Binding-site contacts:
Ligand atom O5 contacts residue ASN17 of chain 1.G at 2.8 Å (h-bond).
Ligand atom O1 contacts residue TRP20 of chain 1.G at 4.1 Å.
Ligand atom O1 contacts residue ALA16 of chain 1.G at 4.4 Å.
Ligand atom O5 contacts residue ALA16 of chain 1.G at 3.7 Å.
Ligand atom O5 contacts residue TRP20 of chain 1.G at 3.5 Å.
Ligand atom O7 contacts residue ASN17 of chain 1.G at 4.3 Å.
Ligand atom O4 contacts residue TRP20 of chain 1.G at 4.3 Å.
Ligand atom C1 contacts residue TRP20 of chain 1.G at 3.9 Å (hydrophobic).
Ligand atom C2 contacts residue ASN17 of chain 1.G at 3.1 Å.
Ligand atom O1 contacts residue ASN17 of chain 1.G at 1.2 Å (h-bond).
Ligand atom N2 contacts residue ASN17 of chain 1.G at 3.5 Å (h-bond).
Ligand atom C5 contacts residue TRP20 of chain 1.G at 4.2 Å (hydrophobic).
Ligand atom C7 contacts residue ASN17 of chain 1.G at 4.2 Å.
Ligand atom C5 contacts residue ASN17 of chain 1.G at 4.2 Å.
Ligand atom O6 contacts residue TRP20 of chain 1.G at 4.0 Å.
Ligand atom C1 contacts residue ASN17 of chain 1.G at 2.3 Å.
Ligand atom C1 contacts residue SER19 of chain 1.G at 4.4 Å.
Ligand atom O6 contacts residue ALA16 of chain 1.G at 4.0 Å.
Ligand atom O1 contacts residue SER19 of chain 1.G at 4.1 Å.
Ligand atom C3 contacts residue ASN17 of chain 1.G at 4.5 Å.

Sequence of chain 1.G:
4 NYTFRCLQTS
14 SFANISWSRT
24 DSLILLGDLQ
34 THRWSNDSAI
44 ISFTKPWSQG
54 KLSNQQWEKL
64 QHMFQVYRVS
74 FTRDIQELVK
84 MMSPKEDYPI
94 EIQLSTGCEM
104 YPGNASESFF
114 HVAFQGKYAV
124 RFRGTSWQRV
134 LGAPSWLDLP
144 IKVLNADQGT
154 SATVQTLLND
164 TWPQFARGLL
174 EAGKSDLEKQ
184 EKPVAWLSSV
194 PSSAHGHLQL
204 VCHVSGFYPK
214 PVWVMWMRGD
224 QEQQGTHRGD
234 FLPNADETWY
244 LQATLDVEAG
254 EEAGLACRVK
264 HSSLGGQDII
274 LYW

The small molecule below binds the protein below.
Small molecule (SMILES): CC(=O)N[C@@H]1[C@@H](O)[C@H](O)[C@@H](CO)O[C@H]1O